A small-molecule ligand and the protein it binds are described below.
Small molecule (SMILES): CC(=O)N[C@@H]1[C@@H](O)[C@H](O)[C@@H](CO)O[C@H]1O

Sequence of chain 1.C:
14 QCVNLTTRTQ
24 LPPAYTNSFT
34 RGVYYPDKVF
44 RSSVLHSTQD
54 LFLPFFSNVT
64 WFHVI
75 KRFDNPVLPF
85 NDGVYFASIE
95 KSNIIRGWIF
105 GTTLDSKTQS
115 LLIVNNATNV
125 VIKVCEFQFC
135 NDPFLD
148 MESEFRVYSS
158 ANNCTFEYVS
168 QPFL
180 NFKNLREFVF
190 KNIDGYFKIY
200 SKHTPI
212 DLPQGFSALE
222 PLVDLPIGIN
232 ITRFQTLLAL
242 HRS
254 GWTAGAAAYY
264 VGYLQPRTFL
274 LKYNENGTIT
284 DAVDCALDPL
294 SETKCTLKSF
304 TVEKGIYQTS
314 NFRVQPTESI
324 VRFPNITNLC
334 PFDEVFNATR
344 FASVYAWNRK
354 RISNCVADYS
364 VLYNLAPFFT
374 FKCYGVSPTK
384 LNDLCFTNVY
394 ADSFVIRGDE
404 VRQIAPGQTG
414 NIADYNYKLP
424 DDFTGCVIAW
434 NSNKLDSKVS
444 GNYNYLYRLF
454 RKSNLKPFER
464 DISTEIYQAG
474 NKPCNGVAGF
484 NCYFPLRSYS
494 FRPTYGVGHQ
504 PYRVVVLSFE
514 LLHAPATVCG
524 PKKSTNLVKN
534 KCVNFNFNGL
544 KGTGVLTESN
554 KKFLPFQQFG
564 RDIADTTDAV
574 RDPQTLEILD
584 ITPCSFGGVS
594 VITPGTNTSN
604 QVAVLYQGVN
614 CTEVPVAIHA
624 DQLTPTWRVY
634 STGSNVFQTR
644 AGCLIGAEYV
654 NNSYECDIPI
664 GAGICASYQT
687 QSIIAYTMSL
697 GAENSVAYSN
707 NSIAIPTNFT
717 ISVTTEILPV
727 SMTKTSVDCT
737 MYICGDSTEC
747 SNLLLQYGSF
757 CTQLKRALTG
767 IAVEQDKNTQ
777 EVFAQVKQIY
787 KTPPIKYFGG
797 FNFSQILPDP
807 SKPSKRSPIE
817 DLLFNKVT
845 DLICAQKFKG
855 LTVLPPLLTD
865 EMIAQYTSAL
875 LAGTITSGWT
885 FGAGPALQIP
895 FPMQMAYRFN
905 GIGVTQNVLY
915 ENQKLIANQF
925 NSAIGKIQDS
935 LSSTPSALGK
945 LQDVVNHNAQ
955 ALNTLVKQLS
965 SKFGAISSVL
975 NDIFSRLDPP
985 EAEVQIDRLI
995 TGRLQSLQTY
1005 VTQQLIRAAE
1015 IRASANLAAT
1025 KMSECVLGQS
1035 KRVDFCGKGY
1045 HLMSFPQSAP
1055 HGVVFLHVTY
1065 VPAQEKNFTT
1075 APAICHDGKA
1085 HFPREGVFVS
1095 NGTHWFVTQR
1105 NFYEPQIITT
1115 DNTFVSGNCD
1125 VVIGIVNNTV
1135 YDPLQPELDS

Binding-site contacts:
Ligand atom C2 contacts residue TYR28 of chain 1.C at 4.3 Å (hydrophobic).
Ligand atom O7 contacts residue ASN61 of chain 1.C at 4.4 Å.
Ligand atom C1 contacts residue ASN61 of chain 1.C at 1.4 Å.
Ligand atom C7 contacts residue TYR28 of chain 1.C at 3.6 Å (hydrophobic).
Ligand atom N2 contacts residue TYR28 of chain 1.C at 4.1 Å.
Ligand atom C2 contacts residue ASN61 of chain 1.C at 2.4 Å.
Ligand atom C8 contacts residue TYR28 of chain 1.C at 3.9 Å (hydrophobic).
Ligand atom C5 contacts residue ASN61 of chain 1.C at 3.7 Å.
Ligand atom O5 contacts residue ASN61 of chain 1.C at 2.4 Å (h-bond).
Ligand atom C3 contacts residue ASN61 of chain 1.C at 3.8 Å.
Ligand atom C4 contacts residue ASN61 of chain 1.C at 4.2 Å.
Ligand atom O6 contacts residue ASN61 of chain 1.C at 3.7 Å.
Ligand atom N2 contacts residue ASN61 of chain 1.C at 2.8 Å (h-bond).
Ligand atom O6 contacts residue ASN30 of chain 1.C at 4.3 Å.
Ligand atom O7 contacts residue TYR28 of chain 1.C at 3.3 Å.
Ligand atom C6 contacts residue ASN61 of chain 1.C at 4.3 Å.
Ligand atom C7 contacts residue ASN61 of chain 1.C at 3.8 Å.